Binding-site contacts:
Ligand atom P contacts residue SER172 of chain 1.A at 3.8 Å.
Ligand atom C2 contacts residue HIS200 of chain 1.A at 3.8 Å.
Ligand atom O3P contacts residue GLY235 of chain 1.A at 4.0 Å.
Ligand atom C2 contacts residue NAD1 of chain 1.F at 3.6 Å.
Ligand atom O1P contacts residue HIS200 of chain 1.A at 4.2 Å.
Ligand atom O4P contacts residue SER172 of chain 1.A at 2.5 Å (h-bond).
Ligand atom O4P contacts residue THR174 of chain 1.A at 3.2 Å.
Ligand atom O1P contacts residue SER172 of chain 1.A at 3.7 Å.
Ligand atom O2P contacts residue SER233 of chain 1.A at 4.4 Å.
Ligand atom O3P contacts residue THR198 of chain 1.A at 4.3 Å.
Ligand atom C1 contacts residue NAD1 of chain 1.F at 3.4 Å.
Ligand atom O1 contacts residue SER173 of chain 1.A at 2.7 Å (h-bond).
Ligand atom C3 contacts residue SER172 of chain 1.A at 4.4 Å.
Ligand atom C1 contacts residue THR174 of chain 1.A at 4.4 Å.
Ligand atom O3P contacts residue THR234 of chain 1.A at 2.9 Å (h-bond).
Ligand atom O4P contacts residue THR234 of chain 1.A at 3.3 Å (h-bond).
Ligand atom O2P contacts residue GLY235 of chain 1.A at 2.7 Å (h-bond).
Ligand atom O1P contacts residue SER173 of chain 1.A at 3.7 Å.
Ligand atom O1 contacts residue ASN339 of chain 1.A at 3.2 Å.
Ligand atom C1 contacts residue HIS200 of chain 1.A at 2.9 Å.
Ligand atom O1 contacts residue HIS200 of chain 1.A at 2.6 Å (h-bond).
Ligand atom C2 contacts residue SER173 of chain 1.A at 3.9 Å.
Ligand atom O2P contacts residue THR234 of chain 1.A at 3.6 Å.
Ligand atom O2 contacts residue HIS200 of chain 1.A at 3.5 Å.
Ligand atom O1 contacts residue NAD1 of chain 1.F at 2.5 Å (h-bond).
Ligand atom O4P contacts residue ALA236 of chain 1.A at 3.4 Å (h-bond).
Ligand atom O2 contacts residue NAD1 of chain 1.F at 3.8 Å.
Ligand atom O3P contacts residue HIS200 of chain 1.A at 3.8 Å.
Ligand atom O4P contacts residue GLY235 of chain 1.A at 3.2 Å (h-bond).
Ligand atom O4P contacts residue THR175 of chain 1.A at 4.2 Å.
Ligand atom O3P contacts residue THR174 of chain 1.A at 2.6 Å (h-bond).
Ligand atom P contacts residue GLY235 of chain 1.A at 3.3 Å.
Ligand atom O1P contacts residue THR174 of chain 1.A at 3.6 Å.
Ligand atom O2 contacts residue THR203 of chain 1.A at 3.5 Å.
Ligand atom C1 contacts residue SER173 of chain 1.A at 2.6 Å.
Ligand atom P contacts residue THR234 of chain 1.A at 3.4 Å.
Ligand atom C3 contacts residue SER173 of chain 1.A at 4.4 Å.
Ligand atom O2 contacts residue ARG257 of chain 1.A at 3.4 Å (salt-bridge).
Ligand atom C1 contacts residue ASN339 of chain 1.A at 4.2 Å.
Ligand atom P contacts residue THR174 of chain 1.A at 3.3 Å.

A small-molecule ligand and the protein it binds are described below.
Small molecule (SMILES): O=C[C@H](O)COP(=O)(O)O

Sequence of chain 1.A:
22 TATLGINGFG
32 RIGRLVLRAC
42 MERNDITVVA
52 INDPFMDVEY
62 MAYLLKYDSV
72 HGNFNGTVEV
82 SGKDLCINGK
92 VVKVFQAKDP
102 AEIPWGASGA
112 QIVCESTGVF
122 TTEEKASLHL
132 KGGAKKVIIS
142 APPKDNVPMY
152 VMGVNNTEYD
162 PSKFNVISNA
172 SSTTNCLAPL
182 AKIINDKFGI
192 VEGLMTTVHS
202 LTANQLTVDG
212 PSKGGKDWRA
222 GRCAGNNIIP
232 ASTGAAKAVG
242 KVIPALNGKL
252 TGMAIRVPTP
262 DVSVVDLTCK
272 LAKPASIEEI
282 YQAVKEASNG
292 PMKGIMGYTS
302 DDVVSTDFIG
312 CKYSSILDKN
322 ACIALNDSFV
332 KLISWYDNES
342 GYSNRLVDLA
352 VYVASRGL